Sequence of chain 1.A:
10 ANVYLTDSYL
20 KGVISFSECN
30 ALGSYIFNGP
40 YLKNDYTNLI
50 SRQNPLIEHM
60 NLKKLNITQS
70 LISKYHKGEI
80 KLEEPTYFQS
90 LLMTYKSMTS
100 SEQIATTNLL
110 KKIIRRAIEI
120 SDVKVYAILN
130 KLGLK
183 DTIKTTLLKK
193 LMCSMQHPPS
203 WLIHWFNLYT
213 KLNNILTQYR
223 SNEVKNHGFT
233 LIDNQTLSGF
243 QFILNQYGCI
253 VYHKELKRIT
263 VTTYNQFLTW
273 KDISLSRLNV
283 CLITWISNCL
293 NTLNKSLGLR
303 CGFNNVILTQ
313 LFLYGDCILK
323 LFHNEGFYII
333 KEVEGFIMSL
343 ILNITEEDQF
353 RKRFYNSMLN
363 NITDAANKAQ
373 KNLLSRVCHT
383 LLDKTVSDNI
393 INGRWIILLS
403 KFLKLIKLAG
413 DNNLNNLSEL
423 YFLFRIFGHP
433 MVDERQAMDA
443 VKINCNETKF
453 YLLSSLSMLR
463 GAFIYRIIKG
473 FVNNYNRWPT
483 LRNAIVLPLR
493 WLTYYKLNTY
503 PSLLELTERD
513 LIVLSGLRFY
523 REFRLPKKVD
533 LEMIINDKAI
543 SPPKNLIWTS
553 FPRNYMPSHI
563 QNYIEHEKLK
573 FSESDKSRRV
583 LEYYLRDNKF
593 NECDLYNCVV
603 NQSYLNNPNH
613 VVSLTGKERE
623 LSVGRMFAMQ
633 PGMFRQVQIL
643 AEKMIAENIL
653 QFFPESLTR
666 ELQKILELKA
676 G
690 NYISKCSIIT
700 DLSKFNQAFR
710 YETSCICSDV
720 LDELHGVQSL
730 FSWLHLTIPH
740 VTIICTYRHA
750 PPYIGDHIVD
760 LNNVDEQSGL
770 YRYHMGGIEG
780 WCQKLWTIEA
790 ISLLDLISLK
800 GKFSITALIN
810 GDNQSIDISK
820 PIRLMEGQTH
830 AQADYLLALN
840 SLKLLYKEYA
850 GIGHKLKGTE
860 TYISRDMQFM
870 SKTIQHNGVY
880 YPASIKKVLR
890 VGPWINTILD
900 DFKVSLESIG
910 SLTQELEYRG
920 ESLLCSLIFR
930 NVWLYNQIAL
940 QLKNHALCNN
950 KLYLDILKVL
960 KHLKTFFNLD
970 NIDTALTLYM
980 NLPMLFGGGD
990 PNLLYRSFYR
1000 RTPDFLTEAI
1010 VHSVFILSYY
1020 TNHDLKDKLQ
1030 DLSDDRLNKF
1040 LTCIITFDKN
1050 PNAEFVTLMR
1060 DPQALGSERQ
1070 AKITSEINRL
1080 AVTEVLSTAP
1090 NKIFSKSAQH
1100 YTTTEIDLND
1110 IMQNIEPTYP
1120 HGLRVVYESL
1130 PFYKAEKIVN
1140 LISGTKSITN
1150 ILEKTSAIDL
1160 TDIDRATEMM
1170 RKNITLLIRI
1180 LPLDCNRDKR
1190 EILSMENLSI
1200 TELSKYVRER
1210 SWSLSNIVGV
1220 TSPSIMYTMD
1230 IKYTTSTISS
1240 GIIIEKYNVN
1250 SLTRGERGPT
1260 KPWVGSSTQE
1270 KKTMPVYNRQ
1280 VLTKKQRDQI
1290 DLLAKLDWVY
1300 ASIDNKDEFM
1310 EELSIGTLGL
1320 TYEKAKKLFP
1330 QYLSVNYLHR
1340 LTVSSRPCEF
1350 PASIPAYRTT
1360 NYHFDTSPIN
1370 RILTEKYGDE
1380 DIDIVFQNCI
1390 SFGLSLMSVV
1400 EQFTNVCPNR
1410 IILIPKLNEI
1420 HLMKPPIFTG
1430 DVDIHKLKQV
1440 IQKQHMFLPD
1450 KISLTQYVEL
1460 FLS

Binding-site contacts:
Ligand atom N3 contacts residue PHE629 of chain 1.A at 3.0 Å.
Ligand atom OP1 contacts residue SER1155 of chain 1.A at 3.1 Å (h-bond).
Ligand atom C2' contacts residue THR551 of chain 1.A at 3.2 Å.
Ligand atom N2 contacts residue GLY779 of chain 1.A at 3.1 Å (h-bond).
Ligand atom O3' contacts residue ILE641 of chain 1.A at 3.2 Å.
Ligand atom N9 contacts residue PHE629 of chain 1.A at 2.8 Å.
Ligand atom C1' contacts residue PHE629 of chain 1.A at 2.6 Å (hydrophobic).
Ligand atom O2' contacts residue ALA630 of chain 1.A at 2.4 Å (h-bond).
Ligand atom O2 contacts residue GLY779 of chain 1.A at 3.1 Å.
Ligand atom O4 contacts residue TYR249 of chain 1.A at 3.1 Å (h-bond).
Ligand atom OP2 contacts residue PRO554 of chain 1.A at 3.2 Å.
Ligand atom O4' contacts residue PHE629 of chain 1.A at 2.7 Å.
Ligand atom OP2 contacts residue ARG747 of chain 1.A at 2.9 Å (salt-bridge).
Ligand atom O2' contacts residue GLU620 of chain 1.A at 2.7 Å (salt-bridge).
Ligand atom O2 contacts residue GLU57 of chain 1.A at 2.8 Å (salt-bridge).
Ligand atom O4' contacts residue ARG555 of chain 1.A at 2.9 Å (salt-bridge).
Ligand atom OP1 contacts residue ARG637 of chain 1.A at 2.7 Å (salt-bridge).
Ligand atom O4 contacts residue GLU584 of chain 1.A at 3.2 Å (salt-bridge).
Ligand atom O2' contacts residue GLN640 of chain 1.A at 2.7 Å (h-bond).
Ligand atom OP1 contacts residue ARG580 of chain 1.A at 2.8 Å (salt-bridge).
Ligand atom C5 contacts residue PHE553 of chain 1.A at 3.2 Å (hydrophobic).
Ligand atom O4' contacts residue LYS1153 of chain 1.A at 2.8 Å (salt-bridge).
Ligand atom O2' contacts residue GLU57 of chain 1.A at 2.9 Å (salt-bridge).
Ligand atom O4 contacts residue SER579 of chain 1.A at 3.2 Å.
Ligand atom OP1 contacts residue LYS540 of chain 1.A at 3.2 Å.
Ligand atom O2 contacts residue LYS570 of chain 1.A at 2.9 Å (salt-bridge).
Ligand atom C6 contacts residue PHE553 of chain 1.A at 3.1 Å (hydrophobic).
Ligand atom C4 contacts residue PHE629 of chain 1.A at 3.2 Å (hydrophobic).
Ligand atom O2' contacts residue THR551 of chain 1.A at 3.3 Å (h-bond).
Ligand atom N3 contacts residue TYR249 of chain 1.A at 2.6 Å (h-bond).
Ligand atom N3 contacts residue GLU584 of chain 1.A at 3.1 Å (salt-bridge).
Ligand atom O2' contacts residue ARG747 of chain 1.A at 2.4 Å (salt-bridge).
Ligand atom O6 contacts residue LYS619 of chain 1.A at 2.6 Å (salt-bridge).
Ligand atom N2 contacts residue GLU778 of chain 1.A at 3.2 Å.
Ligand atom O4 contacts residue ILE566 of chain 1.A at 2.6 Å.
Ligand atom C4 contacts residue TYR249 of chain 1.A at 3.0 Å (hydrophobic).
Ligand atom O4 contacts residue ARG580 of chain 1.A at 2.6 Å (salt-bridge).
Ligand atom C6 contacts residue LYS619 of chain 1.A at 3.2 Å.
Ligand atom OP2 contacts residue GLU620 of chain 1.A at 3.2 Å (salt-bridge).
Ligand atom C4 contacts residue ILE566 of chain 1.A at 3.2 Å (hydrophobic).

This protein binds this small molecule.
Small molecule (SMILES): Nc1ccn([C@@H]2O[C@H](CO[P](=O)(O)O[C@H]3[C@@H](O)[C@H](n4ccc(=O)[nH]c4=O)O[C@@H]3CO[P](=O)(O)O[C@H]3[C@@H](O)[C@H](n4ccc(N)nc4=O)O[C@@H]3CO[P](=O)(O)O[C@H]3[C@@H](O)[C@H](n4ccc(=O)[nH]c4=O)O[C@@H]3CO[P](=O)(O)O[C@H]3[C@@H](O)[C@H](n4ccc(=O)[nH]c4=O)O[C@@H]3CO[P](=O)(O)O[C@H]3[C@@H](O)[C@H](n4ccc(=O)[nH]c4=O)O[C@@H]3COP(=O)=O)[C@@H](O[P](=O)(O)OC[C@H]3O[C@@H](n4cnc5c(=O)nc(N)[nH]c54)[C@H](O)[C@@H]3O[P](=O)(O)OC[C@H]3O[C@@H](n4ccc(=O)[nH]c4=O)[C@H](O)[C@@H]3O)[C@H]2O)c(=O)n1